The small molecule below binds the protein below.
Small molecule (SMILES): O=c1ccn2c(n1)O[C@H]1[C@H](O)[C@@H](CO)O[C@H]12

Sequence of chain 1.D:
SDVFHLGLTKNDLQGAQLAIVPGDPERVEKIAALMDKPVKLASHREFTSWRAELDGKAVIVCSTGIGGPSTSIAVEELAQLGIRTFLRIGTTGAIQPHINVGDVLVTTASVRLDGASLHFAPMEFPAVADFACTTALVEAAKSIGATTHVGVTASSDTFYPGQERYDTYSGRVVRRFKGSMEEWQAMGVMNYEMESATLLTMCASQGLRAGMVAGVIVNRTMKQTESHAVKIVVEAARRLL

Binding-site contacts:
Ligand atom C4' contacts residue PO41 of chain 1.G at 3.5 Å.
Ligand atom C2' contacts residue THR94 of chain 1.B at 3.9 Å.
Ligand atom C3' contacts residue GLU198 of chain 1.B at 3.5 Å.
Ligand atom C1' contacts residue THR94 of chain 1.B at 3.0 Å.
Ligand atom C6 contacts residue THR95 of chain 1.B at 3.6 Å.
Ligand atom O2 contacts residue MET197 of chain 1.B at 3.3 Å.
Ligand atom O5' contacts residue PHE162 of chain 1.B at 3.4 Å.
Ligand atom O5' contacts residue HIS8 of chain 1.D at 2.7 Å (h-bond).
Ligand atom C5 contacts residue ILE220 of chain 1.B at 3.8 Å (hydrophobic).
Ligand atom N3 contacts residue PHE162 of chain 1.B at 3.7 Å.
Ligand atom C6 contacts residue ILE220 of chain 1.B at 3.8 Å (hydrophobic).
Ligand atom C2' contacts residue MET197 of chain 1.B at 4.0 Å (hydrophobic).
Ligand atom O4 contacts residue ARG168 of chain 1.B at 2.8 Å (salt-bridge).
Ligand atom C5 contacts residue GLY96 of chain 1.B at 3.6 Å.
Ligand atom C5' contacts residue HIS8 of chain 1.D at 3.2 Å.
Ligand atom O5' contacts residue PHE7 of chain 1.D at 3.9 Å.
Ligand atom O2 contacts residue GLU196 of chain 1.B at 3.6 Å.
Ligand atom C4 contacts residue GLN166 of chain 1.B at 3.8 Å.
Ligand atom C4 contacts residue PHE162 of chain 1.B at 3.6 Å (hydrophobic).
Ligand atom C3' contacts residue PO41 of chain 1.G at 3.4 Å.
Ligand atom C2' contacts residue PO41 of chain 1.G at 3.4 Å.
Ligand atom N3 contacts residue GLN166 of chain 1.B at 3.4 Å (h-bond).
Ligand atom C1' contacts residue PO41 of chain 1.G at 3.1 Å.
Ligand atom C4' contacts residue ARG48 of chain 1.D at 3.8 Å.
Ligand atom O4' contacts residue ARG48 of chain 1.D at 3.5 Å (salt-bridge).
Ligand atom C5' contacts residue PHE162 of chain 1.B at 3.8 Å (hydrophobic).
Ligand atom O3' contacts residue PO41 of chain 1.G at 2.7 Å (h-bond).
Ligand atom O3' contacts residue ILE69 of chain 1.B at 3.6 Å.
Ligand atom O4' contacts residue THR94 of chain 1.B at 3.0 Å (h-bond).
Ligand atom N1 contacts residue THR94 of chain 1.B at 3.1 Å (h-bond).
Ligand atom O4 contacts residue GLN166 of chain 1.B at 3.0 Å (h-bond).
Ligand atom C4 contacts residue GLY96 of chain 1.B at 3.8 Å.
Ligand atom C2 contacts residue GLU196 of chain 1.B at 3.9 Å.
Ligand atom O4 contacts residue GLY96 of chain 1.B at 3.8 Å.
Ligand atom O4' contacts residue PO41 of chain 1.G at 3.4 Å (h-bond).
Ligand atom C6 contacts residue THR94 of chain 1.B at 3.3 Å.
Ligand atom O3' contacts residue GLU198 of chain 1.B at 2.4 Å (salt-bridge).
Ligand atom C5 contacts residue THR95 of chain 1.B at 3.7 Å.
Ligand atom O4 contacts residue PHE162 of chain 1.B at 3.7 Å.
Ligand atom C2' contacts residue GLU198 of chain 1.B at 3.5 Å.

Sequence of chain 1.B:
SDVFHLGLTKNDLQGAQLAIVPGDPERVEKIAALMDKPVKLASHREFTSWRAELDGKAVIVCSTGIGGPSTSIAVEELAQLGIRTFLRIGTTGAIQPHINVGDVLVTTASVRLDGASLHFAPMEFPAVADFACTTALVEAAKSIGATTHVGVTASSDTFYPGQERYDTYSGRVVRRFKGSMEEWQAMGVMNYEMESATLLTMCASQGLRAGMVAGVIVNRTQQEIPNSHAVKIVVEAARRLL